The small molecule below binds the protein below.
Small molecule (SMILES): Fc1cccc2ccccc12

Sequence of chain 1.A:
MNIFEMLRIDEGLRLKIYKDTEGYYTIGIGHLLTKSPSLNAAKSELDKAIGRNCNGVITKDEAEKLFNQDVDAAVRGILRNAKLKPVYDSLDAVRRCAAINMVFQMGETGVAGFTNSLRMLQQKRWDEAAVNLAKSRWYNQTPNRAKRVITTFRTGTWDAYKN

Binding-site contacts:
Ligand atom C04 contacts residue TYR88 of chain 1.A at 4.1 Å (hydrophobic).
Ligand atom F01 contacts residue VAL87 of chain 1.A at 3.2 Å.
Ligand atom C02 contacts residue LEU118 of chain 1.A at 3.5 Å (hydrophobic).
Ligand atom C05 contacts residue LEU118 of chain 1.A at 4.3 Å (hydrophobic).
Ligand atom C10 contacts residue PHE153 of chain 1.A at 3.7 Å (hydrophobic).
Ligand atom F01 contacts residue PHE153 of chain 1.A at 4.3 Å.
Ligand atom F01 contacts residue ALA99 of chain 1.A at 4.1 Å.
Ligand atom C09 contacts residue MET102 of chain 1.A at 3.5 Å (hydrophobic).
Ligand atom C05 contacts residue ILE78 of chain 1.A at 4.3 Å (hydrophobic).
Ligand atom C03 contacts residue LEU84 of chain 1.A at 4.0 Å (hydrophobic).
Ligand atom C03 contacts residue ALA99 of chain 1.A at 3.7 Å (hydrophobic).
Ligand atom C03 contacts residue VAL87 of chain 1.A at 3.9 Å (hydrophobic).
Ligand atom C06 contacts residue LEU118 of chain 1.A at 3.8 Å (hydrophobic).
Ligand atom C08 contacts residue MET102 of chain 1.A at 3.7 Å (hydrophobic).
Ligand atom C03 contacts residue TYR88 of chain 1.A at 3.7 Å (hydrophobic).
Ligand atom F01 contacts residue LEU118 of chain 1.A at 3.8 Å.
Ligand atom C04 contacts residue ILE78 of chain 1.A at 4.2 Å (hydrophobic).
Ligand atom C07 contacts residue VAL103 of chain 1.A at 3.9 Å (hydrophobic).
Ligand atom F01 contacts residue LEU91 of chain 1.A at 3.5 Å.
Ligand atom C02 contacts residue VAL87 of chain 1.A at 3.9 Å (hydrophobic).
Ligand atom C10 contacts residue LEU121 of chain 1.A at 3.8 Å (hydrophobic).
Ligand atom C04 contacts residue ALA99 of chain 1.A at 3.9 Å (hydrophobic).
Ligand atom C04 contacts residue LEU84 of chain 1.A at 3.8 Å (hydrophobic).
Ligand atom C03 contacts residue LEU118 of chain 1.A at 4.0 Å (hydrophobic).
Ligand atom C06 contacts residue ALA99 of chain 1.A at 3.8 Å (hydrophobic).
Ligand atom C02 contacts residue LEU91 of chain 1.A at 4.2 Å (hydrophobic).
Ligand atom C09 contacts residue LEU118 of chain 1.A at 4.2 Å (hydrophobic).
Ligand atom C07 contacts residue VAL111 of chain 1.A at 3.9 Å (hydrophobic).
Ligand atom C08 contacts residue VAL111 of chain 1.A at 3.8 Å (hydrophobic).
Ligand atom C02 contacts residue ALA99 of chain 1.A at 3.6 Å (hydrophobic).
Ligand atom F01 contacts residue LEU121 of chain 1.A at 3.6 Å.
Ligand atom C07 contacts residue ALA99 of chain 1.A at 4.1 Å (hydrophobic).
Ligand atom C11 contacts residue ALA99 of chain 1.A at 3.7 Å (hydrophobic).
Ligand atom C05 contacts residue VAL103 of chain 1.A at 4.1 Å (hydrophobic).
Ligand atom C09 contacts residue PHE153 of chain 1.A at 4.1 Å (hydrophobic).
Ligand atom C10 contacts residue LEU118 of chain 1.A at 3.6 Å (hydrophobic).
Ligand atom C11 contacts residue LEU118 of chain 1.A at 3.3 Å (hydrophobic).
Ligand atom C05 contacts residue LEU84 of chain 1.A at 3.9 Å (hydrophobic).
Ligand atom C05 contacts residue ALA99 of chain 1.A at 4.0 Å (hydrophobic).
Ligand atom C10 contacts residue ALA99 of chain 1.A at 4.3 Å (hydrophobic).